A small-molecule ligand and the protein it binds are described below.
Small molecule (SMILES): Cn1ncc(C(=O)N2CCC2)c1C(=O)Nc1cn(-c2ccc3ccccc3n2)cn1

Sequence of chain 1.A:
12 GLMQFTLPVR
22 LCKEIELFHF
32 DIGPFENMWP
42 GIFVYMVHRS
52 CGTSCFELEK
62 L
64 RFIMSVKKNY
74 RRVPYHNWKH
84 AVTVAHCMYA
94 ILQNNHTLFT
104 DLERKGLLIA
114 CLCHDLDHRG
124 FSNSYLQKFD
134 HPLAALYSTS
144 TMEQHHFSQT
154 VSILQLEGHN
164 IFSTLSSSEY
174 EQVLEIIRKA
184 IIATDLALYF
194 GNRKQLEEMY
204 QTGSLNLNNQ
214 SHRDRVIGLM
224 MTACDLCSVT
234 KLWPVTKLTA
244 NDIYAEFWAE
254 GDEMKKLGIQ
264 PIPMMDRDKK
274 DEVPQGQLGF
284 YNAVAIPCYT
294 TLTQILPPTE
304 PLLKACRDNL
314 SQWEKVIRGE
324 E

Binding-site contacts:
Ligand atom N6 contacts residue PHE283 of chain 1.A at 3.4 Å.
Ligand atom C29 contacts residue VAL276 of chain 1.A at 3.6 Å (hydrophobic).
Ligand atom C17 contacts residue TYR247 of chain 1.A at 3.5 Å (hydrophobic).
Ligand atom C15 contacts residue GLN280 of chain 1.A at 3.8 Å.
Ligand atom O18 contacts residue GLN280 of chain 1.A at 3.0 Å (h-bond).
Ligand atom N4 contacts residue TYR247 of chain 1.A at 3.8 Å.
Ligand atom C27 contacts residue TYR247 of chain 1.A at 3.4 Å (hydrophobic).
Ligand atom N12 contacts residue PHE283 of chain 1.A at 3.1 Å.
Ligand atom C27 contacts residue VAL276 of chain 1.A at 3.8 Å (hydrophobic).
Ligand atom C29 contacts residue LYS272 of chain 1.A at 3.7 Å.
Ligand atom C3 contacts residue PHE283 of chain 1.A at 3.9 Å (hydrophobic).
Ligand atom N13 contacts residue MET267 of chain 1.A at 3.7 Å.
Ligand atom C11 contacts residue TYR247 of chain 1.A at 3.7 Å (hydrophobic).
Ligand atom N13 contacts residue GLY279 of chain 1.A at 3.7 Å.
Ligand atom C21 contacts residue GLY279 of chain 1.A at 3.7 Å.
Ligand atom N13 contacts residue TYR247 of chain 1.A at 2.8 Å (h-bond).
Ligand atom C26 contacts residue ILE246 of chain 1.A at 3.6 Å (hydrophobic).
Ligand atom C29 contacts residue GLU275 of chain 1.A at 3.6 Å.
Ligand atom O19 contacts residue PHE283 of chain 1.A at 3.5 Å.
Ligand atom C14 contacts residue MET267 of chain 1.A at 3.5 Å (hydrophobic).
Ligand atom C30 contacts residue GLU275 of chain 1.A at 3.3 Å.
Ligand atom C23 contacts residue HIS79 of chain 1.A at 3.7 Å.
Ligand atom C2 contacts residue PHE283 of chain 1.A at 3.6 Å (hydrophobic).
Ligand atom C17 contacts residue GLY279 of chain 1.A at 3.7 Å.
Ligand atom C22 contacts residue GLY279 of chain 1.A at 3.8 Å.
Ligand atom C1 contacts residue PHE283 of chain 1.A at 3.6 Å (hydrophobic).
Ligand atom N8 contacts residue ILE246 of chain 1.A at 3.6 Å.
Ligand atom O18 contacts residue TYR247 of chain 1.A at 3.7 Å.
Ligand atom C26 contacts residue GLN280 of chain 1.A at 3.6 Å.
Ligand atom C11 contacts residue MET267 of chain 1.A at 3.7 Å (hydrophobic).
Ligand atom N9 contacts residue ILE246 of chain 1.A at 3.5 Å.
Ligand atom C28 contacts residue PRO266 of chain 1.A at 3.8 Å (hydrophobic).
Ligand atom C7 contacts residue PHE283 of chain 1.A at 3.5 Å (hydrophobic).
Ligand atom N8 contacts residue PHE283 of chain 1.A at 3.6 Å.
Ligand atom C15 contacts residue TYR247 of chain 1.A at 3.1 Å (hydrophobic).
Ligand atom C11 contacts residue GLY279 of chain 1.A at 3.7 Å.
Ligand atom C10 contacts residue LEU229 of chain 1.A at 3.8 Å (hydrophobic).
Ligand atom C17 contacts residue MET267 of chain 1.A at 3.7 Å (hydrophobic).
Ligand atom N4 contacts residue MET267 of chain 1.A at 3.7 Å.
Ligand atom C20 contacts residue GLY279 of chain 1.A at 3.8 Å.